Binding-site contacts:
Ligand atom CE1 contacts residue VAL432 of chain 27.W at 3.8 Å (hydrophobic).
Ligand atom OH contacts residue HIS431 of chain 27.W at 2.9 Å (h-bond).
Ligand atom CD1 contacts residue GLU289 of chain 44.W at 3.0 Å.
Ligand atom CZ contacts residue HIS431 of chain 27.W at 3.4 Å.
Ligand atom CE2 contacts residue MET223 of chain 44.W at 3.5 Å (hydrophobic).
Ligand atom CE1 contacts residue THR219 of chain 44.W at 3.9 Å.
Ligand atom CG1 contacts residue PHE436 of chain 27.W at 3.4 Å (hydrophobic).
Ligand atom CB contacts residue GLU289 of chain 44.W at 3.8 Å.
Ligand atom OD1 contacts residue GLU199 of chain 27.W at 3.4 Å (salt-bridge).
Ligand atom CG contacts residue HIS431 of chain 27.W at 3.8 Å.
Ligand atom ND2 contacts residue GLU199 of chain 27.W at 2.9 Å (salt-bridge).
Ligand atom CG2 contacts residue TYR188 of chain 27.W at 3.9 Å (hydrophobic).
Ligand atom CZ contacts residue ARG193 of chain 27.W at 3.1 Å.
Ligand atom CE1 contacts residue HIS431 of chain 27.W at 3.0 Å.
Ligand atom CE1 contacts residue GLU289 of chain 44.W at 3.6 Å.
Ligand atom CG2 contacts residue LEU189 of chain 27.W at 2.8 Å (hydrophobic).
Ligand atom N contacts residue ARG193 of chain 27.W at 3.8 Å.
Ligand atom CB contacts residue LEU189 of chain 27.W at 3.8 Å (hydrophobic).
Ligand atom OH contacts residue THR430 of chain 27.W at 3.4 Å.
Ligand atom CA contacts residue ARG193 of chain 27.W at 3.8 Å.
Ligand atom CD contacts residue HIS431 of chain 27.W at 3.8 Å.
Ligand atom O contacts residue ARG193 of chain 27.W at 2.8 Å (salt-bridge).
Ligand atom CE1 contacts residue ARG193 of chain 27.W at 3.1 Å.
Ligand atom CD2 contacts residue MET223 of chain 44.W at 3.7 Å (hydrophobic).
Ligand atom OH contacts residue LEU283 of chain 44.W at 3.8 Å.
Ligand atom C contacts residue ARG193 of chain 27.W at 3.3 Å.
Ligand atom CG contacts residue GLU199 of chain 27.W at 3.6 Å.
Ligand atom CD1 contacts residue HIS431 of chain 27.W at 3.3 Å.
Ligand atom CZ contacts residue MET223 of chain 44.W at 2.9 Å (hydrophobic).
Ligand atom CZ contacts residue THR219 of chain 44.W at 3.2 Å.
Ligand atom CE1 contacts residue MET223 of chain 44.W at 3.3 Å (hydrophobic).
Ligand atom O contacts residue ARG435 of chain 27.W at 3.5 Å (salt-bridge).
Ligand atom CG1 contacts residue ARG435 of chain 27.W at 3.8 Å.
Ligand atom ND2 contacts residue TYR188 of chain 27.W at 3.5 Å (h-bond).
Ligand atom CB contacts residue ARG435 of chain 27.W at 3.7 Å.
Ligand atom CG contacts residue TYR288 of chain 44.W at 3.4 Å (hydrophobic).
Ligand atom OH contacts residue MET223 of chain 44.W at 2.2 Å (h-bond).
Ligand atom CE2 contacts residue ARG193 of chain 27.W at 3.8 Å.
Ligand atom CG contacts residue GLU289 of chain 44.W at 3.6 Å.
Ligand atom CD1 contacts residue ARG193 of chain 27.W at 3.7 Å.

The protein below binds the small molecule below.
Small molecule (SMILES): CC(C)[C@H](NC(=O)[C@@H]1CCCN1C(=O)[C@H](CC(N)=O)NC(=O)[C@@H](N)Cc1ccccc1)C(=O)N[C@@H](Cc1ccc(O)cc1)C(=O)N1CCC[C@H]1C(=O)N[C@H](C=O)Cc1ccc(O)cc1

Sequence of chain 44.W:
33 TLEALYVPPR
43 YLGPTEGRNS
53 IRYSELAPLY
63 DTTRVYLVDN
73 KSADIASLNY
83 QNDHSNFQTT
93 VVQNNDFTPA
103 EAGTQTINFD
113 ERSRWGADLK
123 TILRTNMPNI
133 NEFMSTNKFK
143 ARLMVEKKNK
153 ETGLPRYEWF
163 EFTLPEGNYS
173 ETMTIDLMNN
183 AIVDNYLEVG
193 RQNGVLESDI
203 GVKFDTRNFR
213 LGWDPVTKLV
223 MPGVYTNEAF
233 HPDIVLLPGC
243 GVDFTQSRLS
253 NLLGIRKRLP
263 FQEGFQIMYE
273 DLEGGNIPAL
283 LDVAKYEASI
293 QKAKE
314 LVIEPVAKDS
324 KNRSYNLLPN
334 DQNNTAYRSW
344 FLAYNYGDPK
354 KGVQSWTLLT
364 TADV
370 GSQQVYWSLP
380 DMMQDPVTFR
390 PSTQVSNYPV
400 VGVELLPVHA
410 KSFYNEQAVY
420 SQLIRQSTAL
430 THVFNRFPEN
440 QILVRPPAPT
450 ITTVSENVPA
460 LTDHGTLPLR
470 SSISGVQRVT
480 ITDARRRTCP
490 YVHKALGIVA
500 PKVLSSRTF

Sequence of chain 27.W:
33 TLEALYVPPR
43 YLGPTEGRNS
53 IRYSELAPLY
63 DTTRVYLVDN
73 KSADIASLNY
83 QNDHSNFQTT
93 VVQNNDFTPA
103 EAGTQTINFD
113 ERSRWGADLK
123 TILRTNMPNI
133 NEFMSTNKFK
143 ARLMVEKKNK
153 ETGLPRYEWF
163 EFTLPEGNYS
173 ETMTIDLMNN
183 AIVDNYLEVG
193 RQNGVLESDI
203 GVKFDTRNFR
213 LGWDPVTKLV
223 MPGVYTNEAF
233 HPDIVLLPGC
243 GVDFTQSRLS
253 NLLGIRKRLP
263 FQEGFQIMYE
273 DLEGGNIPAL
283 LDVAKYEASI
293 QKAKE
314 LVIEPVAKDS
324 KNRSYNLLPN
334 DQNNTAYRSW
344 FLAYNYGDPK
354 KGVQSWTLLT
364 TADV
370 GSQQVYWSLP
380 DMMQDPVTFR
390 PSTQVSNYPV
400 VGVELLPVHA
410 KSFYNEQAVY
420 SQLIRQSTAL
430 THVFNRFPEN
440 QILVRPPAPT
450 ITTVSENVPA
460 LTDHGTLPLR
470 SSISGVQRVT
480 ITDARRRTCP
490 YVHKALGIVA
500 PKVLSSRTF